A protein and the small-molecule ligand that binds it are described below.
Small molecule (SMILES): Nc1ncnc2c1ncn2[C@@H]1O[C@H](CO[P](=O)(O)O[P](=O)(O)CP(=O)(O)O)[C@@H](O)[C@H]1O

Sequence of chain 1.A:
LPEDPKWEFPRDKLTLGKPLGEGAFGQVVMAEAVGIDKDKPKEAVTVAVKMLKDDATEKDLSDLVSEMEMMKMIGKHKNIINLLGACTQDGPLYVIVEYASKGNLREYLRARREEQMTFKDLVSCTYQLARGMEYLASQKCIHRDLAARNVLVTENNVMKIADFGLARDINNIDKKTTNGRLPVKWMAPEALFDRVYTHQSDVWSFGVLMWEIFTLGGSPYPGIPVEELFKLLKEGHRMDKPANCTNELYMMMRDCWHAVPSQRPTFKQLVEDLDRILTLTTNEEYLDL

Binding-site contacts:
Ligand atom C2 contacts residue ALA123 of chain 1.A at 3.5 Å (hydrophobic).
Ligand atom O2G contacts residue MG1 of chain 1.C at 3.1 Å.
Ligand atom O2' contacts residue ASN127 of chain 1.A at 3.0 Å (h-bond).
Ligand atom O2' contacts residue GLY44 of chain 1.A at 3.4 Å.
Ligand atom O3A contacts residue MG1 of chain 1.B at 3.5 Å.
Ligand atom O2B contacts residue LYS73 of chain 1.A at 2.7 Å (salt-bridge).
Ligand atom C5 contacts residue LEU189 of chain 1.A at 3.6 Å (hydrophobic).
Ligand atom O3A contacts residue LYS73 of chain 1.A at 3.7 Å.
Ligand atom PA contacts residue MG1 of chain 1.B at 3.4 Å.
Ligand atom O2A contacts residue ASN187 of chain 1.A at 3.2 Å (h-bond).
Ligand atom N6 contacts residue VAL120 of chain 1.A at 3.4 Å.
Ligand atom C8 contacts residue VAL51 of chain 1.A at 3.6 Å (hydrophobic).
Ligand atom O1G contacts residue MG1 of chain 1.B at 2.4 Å.
Ligand atom PG contacts residue MG1 of chain 1.B at 3.5 Å.
Ligand atom N1 contacts residue ALA123 of chain 1.A at 3.2 Å (h-bond).
Ligand atom C6 contacts residue LEU189 of chain 1.A at 3.4 Å (hydrophobic).
Ligand atom O2A contacts residue MG1 of chain 1.B at 2.3 Å.
Ligand atom N1 contacts residue TYR122 of chain 1.A at 3.7 Å.
Ligand atom PB contacts residue ASP200 of chain 1.A at 3.8 Å.
Ligand atom N6 contacts residue LEU189 of chain 1.A at 3.4 Å.
Ligand atom O3' contacts residue ASN127 of chain 1.A at 3.4 Å (h-bond).
Ligand atom PA contacts residue LYS73 of chain 1.A at 3.7 Å.
Ligand atom N6 contacts residue ALA71 of chain 1.A at 3.2 Å.
Ligand atom N6 contacts residue GLU121 of chain 1.A at 2.9 Å (salt-bridge).
Ligand atom O2G contacts residue ASP200 of chain 1.A at 3.0 Å (salt-bridge).
Ligand atom O1G contacts residue ASP200 of chain 1.A at 3.5 Å (salt-bridge).
Ligand atom O4' contacts residue LEU43 of chain 1.A at 3.5 Å (h-bond).
Ligand atom O1B contacts residue GLN50 of chain 1.A at 3.1 Å (h-bond).
Ligand atom O1A contacts residue LYS73 of chain 1.A at 2.6 Å (salt-bridge).
Ligand atom PB contacts residue LYS73 of chain 1.A at 3.4 Å.
Ligand atom C4 contacts residue LEU189 of chain 1.A at 3.7 Å (hydrophobic).
Ligand atom O1B contacts residue LYS73 of chain 1.A at 3.4 Å (salt-bridge).
Ligand atom O3' contacts residue ARG186 of chain 1.A at 2.8 Å (salt-bridge).
Ligand atom O2A contacts residue ASP200 of chain 1.A at 3.3 Å (salt-bridge).
Ligand atom C6 contacts residue ALA71 of chain 1.A at 3.6 Å (hydrophobic).
Ligand atom PG contacts residue ASP200 of chain 1.A at 3.7 Å.
Ligand atom O2B contacts residue ASP200 of chain 1.A at 2.8 Å (salt-bridge).
Ligand atom C3' contacts residue ARG186 of chain 1.A at 3.8 Å.
Ligand atom O2B contacts residue MG1 of chain 1.C at 2.6 Å.
Ligand atom O2G contacts residue MG1 of chain 1.B at 3.6 Å.